The small molecule below binds the protein below.
Small molecule (SMILES): CC(=O)N[C@@H]1[C@@H](O)[C@H](O)[C@@H](CO)O[C@H]1O

Binding-site contacts:
Ligand atom O7 contacts residue TYR635 of chain 1.C at 4.4 Å.
Ligand atom O5 contacts residue ASN637 of chain 1.C at 2.4 Å (h-bond).
Ligand atom C4 contacts residue ASN637 of chain 1.C at 4.2 Å.
Ligand atom C8 contacts residue ASN637 of chain 1.C at 4.0 Å.
Ligand atom N2 contacts residue ASN637 of chain 1.C at 2.9 Å (h-bond).
Ligand atom O7 contacts residue ASN637 of chain 1.C at 3.1 Å (h-bond).
Ligand atom C5 contacts residue ASN637 of chain 1.C at 3.7 Å.
Ligand atom C1 contacts residue ASN637 of chain 1.C at 1.4 Å.
Ligand atom C2 contacts residue ASN637 of chain 1.C at 2.5 Å.
Ligand atom C8 contacts residue TYR635 of chain 1.C at 3.5 Å (hydrophobic).
Ligand atom C7 contacts residue ASN637 of chain 1.C at 3.3 Å.
Ligand atom C3 contacts residue ASN637 of chain 1.C at 3.8 Å.

Sequence of chain 1.C:
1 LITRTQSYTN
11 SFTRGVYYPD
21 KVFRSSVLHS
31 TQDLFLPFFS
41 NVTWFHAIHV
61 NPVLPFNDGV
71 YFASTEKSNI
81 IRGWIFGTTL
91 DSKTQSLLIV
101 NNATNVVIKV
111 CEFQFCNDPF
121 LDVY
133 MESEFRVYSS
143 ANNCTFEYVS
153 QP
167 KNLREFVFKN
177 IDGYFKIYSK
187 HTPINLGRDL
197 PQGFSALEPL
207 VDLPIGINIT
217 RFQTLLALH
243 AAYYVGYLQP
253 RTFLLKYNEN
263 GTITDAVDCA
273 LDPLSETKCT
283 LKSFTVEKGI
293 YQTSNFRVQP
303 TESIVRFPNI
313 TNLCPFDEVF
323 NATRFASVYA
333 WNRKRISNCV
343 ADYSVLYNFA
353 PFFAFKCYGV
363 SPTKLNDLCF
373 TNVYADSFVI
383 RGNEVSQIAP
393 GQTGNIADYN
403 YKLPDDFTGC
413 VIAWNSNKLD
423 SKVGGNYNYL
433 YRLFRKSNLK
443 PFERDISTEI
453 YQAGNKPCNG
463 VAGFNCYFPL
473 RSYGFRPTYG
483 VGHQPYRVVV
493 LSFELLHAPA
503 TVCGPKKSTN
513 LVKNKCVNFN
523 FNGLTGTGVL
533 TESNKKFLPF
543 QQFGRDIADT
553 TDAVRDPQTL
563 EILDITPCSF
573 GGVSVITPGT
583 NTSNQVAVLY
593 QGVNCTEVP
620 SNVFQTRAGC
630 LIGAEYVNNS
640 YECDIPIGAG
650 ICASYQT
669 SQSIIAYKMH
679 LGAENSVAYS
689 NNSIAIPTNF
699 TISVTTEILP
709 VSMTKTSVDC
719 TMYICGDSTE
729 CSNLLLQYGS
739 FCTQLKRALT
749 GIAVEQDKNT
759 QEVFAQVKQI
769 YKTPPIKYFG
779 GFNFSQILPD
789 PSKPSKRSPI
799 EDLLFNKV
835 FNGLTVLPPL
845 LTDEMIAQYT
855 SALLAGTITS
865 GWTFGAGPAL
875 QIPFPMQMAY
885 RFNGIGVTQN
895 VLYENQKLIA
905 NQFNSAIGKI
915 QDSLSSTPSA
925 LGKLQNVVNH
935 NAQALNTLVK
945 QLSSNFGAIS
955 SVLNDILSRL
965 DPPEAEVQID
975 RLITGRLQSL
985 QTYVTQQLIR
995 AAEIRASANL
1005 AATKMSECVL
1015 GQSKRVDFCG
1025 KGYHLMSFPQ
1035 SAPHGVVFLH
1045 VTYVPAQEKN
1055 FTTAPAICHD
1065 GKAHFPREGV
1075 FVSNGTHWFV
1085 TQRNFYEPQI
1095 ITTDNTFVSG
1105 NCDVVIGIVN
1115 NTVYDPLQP